Binding-site contacts:
Ligand atom C2 contacts residue SER574 of chain 1.H at 3.5 Å.
Ligand atom C3 contacts residue ILE575 of chain 1.H at 4.4 Å (hydrophobic).
Ligand atom O5 contacts residue SER574 of chain 1.H at 2.7 Å (h-bond).
Ligand atom O2 contacts residue ILE575 of chain 1.H at 3.3 Å.
Ligand atom O3 contacts residue ILE575 of chain 1.H at 3.5 Å.
Ligand atom C2 contacts residue ILE575 of chain 1.H at 4.3 Å (hydrophobic).
Ligand atom C1 contacts residue SER574 of chain 1.H at 3.3 Å.
Ligand atom O2 contacts residue ALA571 of chain 1.H at 3.0 Å (h-bond).
Ligand atom C6 contacts residue SER574 of chain 1.H at 3.6 Å.
Ligand atom C4 contacts residue GLU578 of chain 1.H at 4.4 Å.
Ligand atom O4 contacts residue GLU578 of chain 1.H at 3.4 Å (salt-bridge).
Ligand atom C5 contacts residue SER574 of chain 1.H at 3.4 Å.
Ligand atom C3 contacts residue SER574 of chain 1.H at 4.0 Å.
Ligand atom C4 contacts residue SER574 of chain 1.H at 3.5 Å.
Ligand atom C2 contacts residue ALA571 of chain 1.H at 4.1 Å (hydrophobic).
Ligand atom O2 contacts residue SER574 of chain 1.H at 2.7 Å (h-bond).

Sequence of chain 1.H:
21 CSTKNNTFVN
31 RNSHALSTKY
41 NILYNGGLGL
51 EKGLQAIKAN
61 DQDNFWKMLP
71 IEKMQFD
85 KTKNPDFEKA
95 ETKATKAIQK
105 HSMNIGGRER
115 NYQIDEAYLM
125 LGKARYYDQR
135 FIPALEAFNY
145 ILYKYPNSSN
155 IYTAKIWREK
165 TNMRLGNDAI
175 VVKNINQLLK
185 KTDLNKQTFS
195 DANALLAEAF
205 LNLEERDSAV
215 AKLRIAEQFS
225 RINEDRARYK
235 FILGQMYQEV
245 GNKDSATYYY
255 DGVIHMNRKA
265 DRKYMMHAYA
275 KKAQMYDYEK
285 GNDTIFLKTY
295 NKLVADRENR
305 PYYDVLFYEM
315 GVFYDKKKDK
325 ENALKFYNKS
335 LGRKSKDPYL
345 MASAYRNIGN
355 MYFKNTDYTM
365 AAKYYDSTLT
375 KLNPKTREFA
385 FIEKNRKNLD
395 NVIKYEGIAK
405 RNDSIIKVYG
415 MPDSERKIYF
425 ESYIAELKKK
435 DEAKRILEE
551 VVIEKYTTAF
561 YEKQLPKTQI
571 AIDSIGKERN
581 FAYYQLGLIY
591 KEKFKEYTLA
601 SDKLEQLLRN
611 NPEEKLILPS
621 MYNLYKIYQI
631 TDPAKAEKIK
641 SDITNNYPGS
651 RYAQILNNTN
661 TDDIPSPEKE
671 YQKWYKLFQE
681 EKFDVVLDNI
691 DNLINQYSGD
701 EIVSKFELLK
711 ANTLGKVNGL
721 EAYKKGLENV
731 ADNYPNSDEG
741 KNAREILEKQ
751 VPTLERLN

This small molecule binds to this protein.
Small molecule (SMILES): OC[C@H]1O[C@H](O)[C@@H](O)[C@@H](O)[C@@H]1O